Sequence of chain 1.A:
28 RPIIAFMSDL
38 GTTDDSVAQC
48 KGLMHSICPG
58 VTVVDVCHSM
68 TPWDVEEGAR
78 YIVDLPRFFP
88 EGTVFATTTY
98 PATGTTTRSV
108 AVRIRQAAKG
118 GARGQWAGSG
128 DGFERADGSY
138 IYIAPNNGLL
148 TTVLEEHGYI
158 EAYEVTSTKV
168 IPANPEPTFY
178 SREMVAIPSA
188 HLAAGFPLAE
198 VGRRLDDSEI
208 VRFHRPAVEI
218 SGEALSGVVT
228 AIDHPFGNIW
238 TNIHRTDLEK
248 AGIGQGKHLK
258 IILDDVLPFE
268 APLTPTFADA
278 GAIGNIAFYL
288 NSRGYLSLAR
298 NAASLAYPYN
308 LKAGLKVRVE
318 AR

Binding-site contacts:
Ligand atom O3' contacts residue ASP36 of chain 1.A at 2.6 Å (salt-bridge).
Ligand atom C5 contacts residue PHE274 of chain 3.A at 3.5 Å (hydrophobic).
Ligand atom N1 contacts residue PHE274 of chain 3.A at 3.4 Å.
Ligand atom N3 contacts residue PRO98 of chain 1.A at 3.3 Å.
Ligand atom O5' contacts residue SER178 of chain 1.A at 3.2 Å (h-bond).
Ligand atom O5' contacts residue THR100 of chain 1.A at 3.4 Å (h-bond).
Ligand atom N6 contacts residue ASN235 of chain 3.A at 2.9 Å (h-bond).
Ligand atom O2' contacts residue TYR97 of chain 1.A at 3.0 Å (h-bond).
Ligand atom C2' contacts residue ASP36 of chain 1.A at 3.3 Å.
Ligand atom C8 contacts residue MET1 of chain 1.C at 3.4 Å (hydrophobic).
Ligand atom C4 contacts residue TRP70 of chain 1.A at 3.3 Å (hydrophobic).
Ligand atom N7 contacts residue ASN235 of chain 3.A at 3.0 Å (h-bond).
Ligand atom C5' contacts residue SER178 of chain 1.A at 3.5 Å.
Ligand atom C8 contacts residue PHE233 of chain 3.A at 3.5 Å (hydrophobic).
Ligand atom O2' contacts residue TRP70 of chain 1.A at 3.2 Å (h-bond).
Ligand atom C5 contacts residue TRP70 of chain 1.A at 3.5 Å (hydrophobic).
Ligand atom N3 contacts residue PHE274 of chain 3.A at 3.5 Å.
Ligand atom N6 contacts residue ARG297 of chain 3.A at 2.8 Å (salt-bridge).
Ligand atom C3' contacts residue MET1 of chain 1.C at 3.6 Å (hydrophobic).
Ligand atom O4' contacts residue MET1 of chain 1.C at 3.4 Å.
Ligand atom O4' contacts residue THR100 of chain 1.A at 3.6 Å.
Ligand atom C4 contacts residue PHE274 of chain 3.A at 3.5 Å (hydrophobic).
Ligand atom N1 contacts residue ALA299 of chain 3.A at 2.8 Å (h-bond).
Ligand atom O2' contacts residue ASP36 of chain 1.A at 2.6 Å (salt-bridge).
Ligand atom N1 contacts residue ARG297 of chain 3.A at 3.5 Å (salt-bridge).
Ligand atom N7 contacts residue PHE233 of chain 3.A at 3.5 Å.
Ligand atom N6 contacts residue PHE274 of chain 3.A at 3.5 Å.
Ligand atom O2' contacts residue THR96 of chain 1.A at 3.5 Å (h-bond).
Ligand atom O3' contacts residue TYR97 of chain 1.A at 3.2 Å (h-bond).
Ligand atom O5' contacts residue THR175 of chain 1.A at 2.7 Å (h-bond).
Ligand atom C6 contacts residue PHE274 of chain 3.A at 3.5 Å (hydrophobic).
Ligand atom C5' contacts residue THR175 of chain 1.A at 3.3 Å.
Ligand atom C5' contacts residue MET1 of chain 1.C at 3.5 Å (hydrophobic).
Ligand atom N3 contacts residue TRP70 of chain 1.A at 3.4 Å (h-bond).
Ligand atom C2 contacts residue ALA299 of chain 3.A at 3.3 Å (hydrophobic).
Ligand atom O5' contacts residue PHE176 of chain 1.A at 3.0 Å.
Ligand atom O5' contacts residue TYR177 of chain 1.A at 2.9 Å (h-bond).
Ligand atom N7 contacts residue PHE274 of chain 3.A at 3.5 Å.
Ligand atom O3' contacts residue SER178 of chain 1.A at 2.8 Å (h-bond).
Ligand atom C3' contacts residue ASP36 of chain 1.A at 3.3 Å.

This small molecule binds to this protein.
Small molecule (SMILES): Nc1ncnc2c1ncn2[C@@H]1O[C@H](CO)[C@@H](O)[C@H]1O

Sequence of chain 3.A:
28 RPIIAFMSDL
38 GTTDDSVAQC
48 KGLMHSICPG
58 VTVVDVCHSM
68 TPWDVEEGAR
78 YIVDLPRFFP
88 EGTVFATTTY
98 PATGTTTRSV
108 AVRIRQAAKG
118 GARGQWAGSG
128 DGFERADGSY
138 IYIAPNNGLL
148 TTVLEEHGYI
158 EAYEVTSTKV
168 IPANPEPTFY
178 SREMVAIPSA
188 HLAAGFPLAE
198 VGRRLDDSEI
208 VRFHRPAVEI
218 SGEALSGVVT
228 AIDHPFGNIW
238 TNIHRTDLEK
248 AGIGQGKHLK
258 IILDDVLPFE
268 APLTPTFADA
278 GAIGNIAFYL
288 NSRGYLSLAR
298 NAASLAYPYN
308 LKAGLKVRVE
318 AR